Binding-site contacts:
Ligand atom O6 contacts residue ARG89 of chain 1.A at 3.0 Å (salt-bridge).
Ligand atom O6 contacts residue TYR80 of chain 1.A at 3.8 Å.
Ligand atom C4 contacts residue TYR80 of chain 1.A at 4.3 Å (hydrophobic).
Ligand atom O4 contacts residue ASP51 of chain 1.A at 2.4 Å (salt-bridge).
Ligand atom C4 contacts residue ASP51 of chain 1.A at 3.4 Å.
Ligand atom C5 contacts residue TYR80 of chain 1.A at 3.9 Å (hydrophobic).
Ligand atom C6 contacts residue TRP78 of chain 1.A at 4.0 Å (hydrophobic).
Ligand atom O6 contacts residue LEU29 of chain 1.A at 3.9 Å.
Ligand atom O4 contacts residue LEU43 of chain 1.A at 4.2 Å.
Ligand atom C5 contacts residue ASP51 of chain 1.A at 4.2 Å.
Ligand atom C6 contacts residue TYR80 of chain 1.A at 3.7 Å (hydrophobic).
Ligand atom C6 contacts residue LEU43 of chain 1.A at 4.0 Å (hydrophobic).
Ligand atom O4 contacts residue TRP78 of chain 1.A at 4.3 Å.
Ligand atom C6 contacts residue ASP51 of chain 1.A at 3.4 Å.
Ligand atom O5 contacts residue TYR80 of chain 1.A at 4.4 Å.
Ligand atom O4 contacts residue LEU29 of chain 1.A at 4.4 Å.
Ligand atom O6 contacts residue ALA31 of chain 1.A at 3.5 Å.
Ligand atom C6 contacts residue LEU29 of chain 1.A at 3.8 Å (hydrophobic).
Ligand atom O6 contacts residue LEU43 of chain 1.A at 3.8 Å.
Ligand atom O4 contacts residue TYR80 of chain 1.A at 3.6 Å.
Ligand atom C6 contacts residue ARG89 of chain 1.A at 3.9 Å.
Ligand atom O6 contacts residue ASP51 of chain 1.A at 2.6 Å (salt-bridge).

The small molecule below binds the protein below.
Small molecule (SMILES): OC[C@H]1O[C@@H](O[C@@H]2[C@@H](O)[C@H](O[C@@H]3[C@@H](O)[C@H](O[C@@H]4[C@@H](O)[C@H](O[C@@H]5[C@@H](O)[C@H](O[C@@H]6[C@@H](O)[C@H](O)O[C@H](CO)[C@H]6O)O[C@H](CO)[C@H]5O)O[C@H](CO)[C@H]4O)O[C@H](CO)[C@H]3O)O[C@H](CO)[C@H]2O)[C@H](O)[C@@H](O)[C@@H]1O

Sequence of chain 1.A:
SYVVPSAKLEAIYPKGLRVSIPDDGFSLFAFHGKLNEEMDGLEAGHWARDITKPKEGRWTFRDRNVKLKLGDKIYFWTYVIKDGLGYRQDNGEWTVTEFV